The protein below binds the small molecule below.
Small molecule (SMILES): CC(C)C[C@H](NC(=O)[C@H](CC1=c2ccccc2=NC1)NC(=O)[C@H](C)NC(=O)[C@@H]1CCCN1)C(=O)N[C@@H](Cc1ccccc1)C(=O)N[C@@H](CCC(=O)O)C(=O)N[C@@H](C)C=O

Binding-site contacts:
Ligand atom CB contacts residue GLU44 of chain 7.A at 3.5 Å.
Ligand atom N contacts residue VAL205 of chain 3.A at 2.8 Å (h-bond).
Ligand atom O contacts residue ALA206 of chain 3.A at 3.2 Å.
Ligand atom N contacts residue GLU44 of chain 7.A at 3.1 Å (salt-bridge).
Ligand atom CD1 contacts residue SER38 of chain 3.A at 3.7 Å.
Ligand atom CE2 contacts residue VAL40 of chain 7.A at 3.7 Å (hydrophobic).
Ligand atom CA contacts residue VAL205 of chain 3.A at 3.3 Å (hydrophobic).
Ligand atom C contacts residue VAL205 of chain 3.A at 3.5 Å (hydrophobic).
Ligand atom O contacts residue ASN207 of chain 3.A at 3.2 Å (h-bond).
Ligand atom C contacts residue LEU203 of chain 3.A at 3.9 Å (hydrophobic).
Ligand atom O contacts residue VAL205 of chain 3.A at 3.6 Å (h-bond).
Ligand atom N contacts residue ASN49 of chain 7.A at 3.9 Å.
Ligand atom CD1 contacts residue ASN207 of chain 3.A at 3.5 Å.
Ligand atom CZ2 contacts residue ARG34 of chain 3.A at 3.6 Å.
Ligand atom CZ2 contacts residue ASN74 of chain 7.A at 3.5 Å.
Ligand atom CZ contacts residue ALA42 of chain 3.A at 3.6 Å (hydrophobic).
Ligand atom CD2 contacts residue LEU41 of chain 3.A at 3.5 Å (hydrophobic).
Ligand atom C contacts residue GLU44 of chain 7.A at 3.2 Å.
Ligand atom CB contacts residue GLU44 of chain 7.A at 3.2 Å.
Ligand atom CE1 contacts residue ALA206 of chain 3.A at 3.8 Å (hydrophobic).
Ligand atom CH2 contacts residue ARG34 of chain 3.A at 3.4 Å.
Ligand atom CG contacts residue VAL40 of chain 7.A at 3.7 Å (hydrophobic).
Ligand atom CE2 contacts residue ASN207 of chain 3.A at 3.5 Å.
Ligand atom CD2 contacts residue GLU45 of chain 3.A at 3.6 Å.
Ligand atom CH2 contacts residue ILE37 of chain 7.A at 3.8 Å (hydrophobic).
Ligand atom O contacts residue VAL205 of chain 3.A at 3.0 Å (h-bond).
Ligand atom CZ2 contacts residue ASN207 of chain 3.A at 3.7 Å.
Ligand atom CZ contacts residue SER38 of chain 3.A at 3.4 Å.
Ligand atom CD1 contacts residue ASN74 of chain 7.A at 3.8 Å.
Ligand atom N contacts residue GLU44 of chain 7.A at 3.0 Å (salt-bridge).
Ligand atom NE1 contacts residue ASN74 of chain 7.A at 2.9 Å (h-bond).
Ligand atom CE1 contacts residue SER38 of chain 3.A at 3.8 Å.
Ligand atom CE2 contacts residue GLU45 of chain 3.A at 3.7 Å.
Ligand atom CA contacts residue GLU44 of chain 7.A at 3.8 Å.
Ligand atom CD1 contacts residue VAL40 of chain 7.A at 3.9 Å (hydrophobic).
Ligand atom CA contacts residue GLU44 of chain 7.A at 3.2 Å.
Ligand atom O contacts residue ASN207 of chain 3.A at 2.8 Å (h-bond).
Ligand atom CD2 contacts residue VAL40 of chain 7.A at 3.6 Å (hydrophobic).
Ligand atom CA contacts residue VAL205 of chain 3.A at 3.8 Å (hydrophobic).
Ligand atom NE1 contacts residue ASN207 of chain 3.A at 3.6 Å (h-bond).

Sequence of chain 3.A:
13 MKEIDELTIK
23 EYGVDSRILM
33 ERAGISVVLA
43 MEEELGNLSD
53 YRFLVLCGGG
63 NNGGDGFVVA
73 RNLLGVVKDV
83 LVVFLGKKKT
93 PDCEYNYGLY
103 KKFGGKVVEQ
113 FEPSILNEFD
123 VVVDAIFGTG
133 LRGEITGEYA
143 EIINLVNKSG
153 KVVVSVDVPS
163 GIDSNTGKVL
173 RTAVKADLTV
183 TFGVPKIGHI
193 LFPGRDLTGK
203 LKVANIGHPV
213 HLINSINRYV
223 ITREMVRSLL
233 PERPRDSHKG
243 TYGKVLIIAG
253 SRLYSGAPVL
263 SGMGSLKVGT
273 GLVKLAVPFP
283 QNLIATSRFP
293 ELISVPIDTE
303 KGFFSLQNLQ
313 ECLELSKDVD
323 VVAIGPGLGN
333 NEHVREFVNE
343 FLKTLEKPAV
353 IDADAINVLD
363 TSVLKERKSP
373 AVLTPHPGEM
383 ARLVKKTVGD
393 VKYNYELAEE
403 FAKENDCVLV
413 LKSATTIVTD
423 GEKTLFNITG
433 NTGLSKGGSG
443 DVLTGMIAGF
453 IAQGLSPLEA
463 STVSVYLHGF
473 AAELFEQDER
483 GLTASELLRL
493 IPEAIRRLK

Sequence of chain 7.A:
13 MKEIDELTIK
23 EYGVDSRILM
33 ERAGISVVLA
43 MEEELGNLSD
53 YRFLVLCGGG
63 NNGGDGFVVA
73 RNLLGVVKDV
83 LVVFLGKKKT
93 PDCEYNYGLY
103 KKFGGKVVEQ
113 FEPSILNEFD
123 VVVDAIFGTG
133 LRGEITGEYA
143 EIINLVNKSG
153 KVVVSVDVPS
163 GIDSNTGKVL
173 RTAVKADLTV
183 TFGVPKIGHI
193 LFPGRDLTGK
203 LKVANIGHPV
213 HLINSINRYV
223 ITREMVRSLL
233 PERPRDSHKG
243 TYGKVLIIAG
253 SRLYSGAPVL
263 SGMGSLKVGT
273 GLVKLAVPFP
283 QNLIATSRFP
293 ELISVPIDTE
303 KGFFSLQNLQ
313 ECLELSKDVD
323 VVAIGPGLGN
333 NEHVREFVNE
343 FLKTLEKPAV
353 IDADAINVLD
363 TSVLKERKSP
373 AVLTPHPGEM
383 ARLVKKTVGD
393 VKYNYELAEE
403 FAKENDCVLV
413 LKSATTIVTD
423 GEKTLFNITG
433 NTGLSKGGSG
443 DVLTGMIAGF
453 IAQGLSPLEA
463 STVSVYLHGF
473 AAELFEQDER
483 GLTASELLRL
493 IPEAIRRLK